Sequence of chain 1.B:
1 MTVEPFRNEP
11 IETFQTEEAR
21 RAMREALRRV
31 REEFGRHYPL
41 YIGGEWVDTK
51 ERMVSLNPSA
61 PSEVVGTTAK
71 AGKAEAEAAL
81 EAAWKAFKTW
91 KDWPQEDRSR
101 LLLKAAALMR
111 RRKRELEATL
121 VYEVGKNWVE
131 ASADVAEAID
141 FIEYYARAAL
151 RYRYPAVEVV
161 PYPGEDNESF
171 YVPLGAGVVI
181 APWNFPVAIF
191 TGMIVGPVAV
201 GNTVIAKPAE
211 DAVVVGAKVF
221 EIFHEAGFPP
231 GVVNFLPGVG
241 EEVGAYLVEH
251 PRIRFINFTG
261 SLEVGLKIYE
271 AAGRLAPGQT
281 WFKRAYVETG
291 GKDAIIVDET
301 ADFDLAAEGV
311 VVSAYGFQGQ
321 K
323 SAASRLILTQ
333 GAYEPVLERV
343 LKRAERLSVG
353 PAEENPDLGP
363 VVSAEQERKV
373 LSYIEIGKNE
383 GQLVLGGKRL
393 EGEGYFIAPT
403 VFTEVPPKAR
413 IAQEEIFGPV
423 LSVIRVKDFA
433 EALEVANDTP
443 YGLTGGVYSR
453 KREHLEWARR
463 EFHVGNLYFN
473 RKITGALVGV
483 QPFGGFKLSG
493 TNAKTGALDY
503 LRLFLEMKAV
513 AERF

Binding-site contacts:
Ligand atom OG contacts residue PHE185 of chain 1.B at 4.2 Å.
Ligand atom OXT contacts residue SER323 of chain 1.B at 2.8 Å (h-bond).
Ligand atom OXT contacts residue LYS321 of chain 1.B at 4.3 Å.
Ligand atom OG contacts residue SER323 of chain 1.B at 3.1 Å (h-bond).
Ligand atom C contacts residue SER323 of chain 1.B at 3.4 Å.
Ligand atom C contacts residue ALA478 of chain 1.B at 3.8 Å (hydrophobic).
Ligand atom O contacts residue ALA478 of chain 1.B at 3.0 Å (h-bond).
Ligand atom CB contacts residue SER323 of chain 1.B at 4.1 Å.
Ligand atom C contacts residue THR476 of chain 1.B at 4.4 Å.
Ligand atom C contacts residue PHE485 of chain 1.B at 4.2 Å (hydrophobic).
Ligand atom CA contacts residue SER323 of chain 1.B at 4.4 Å.
Ligand atom O contacts residue GLY477 of chain 1.B at 3.2 Å (h-bond).
Ligand atom OG contacts residue CSO322 of chain 1.B at 2.7 Å (h-bond).
Ligand atom CB contacts residue PHE485 of chain 1.B at 4.0 Å (hydrophobic).
Ligand atom OXT contacts residue PHE185 of chain 1.B at 4.2 Å.
Ligand atom CA contacts residue PHE485 of chain 1.B at 4.1 Å (hydrophobic).
Ligand atom OXT contacts residue THR476 of chain 1.B at 3.9 Å.
Ligand atom CB contacts residue CSO322 of chain 1.B at 3.2 Å.
Ligand atom OG contacts residue PHE485 of chain 1.B at 3.4 Å.
Ligand atom OXT contacts residue GLY477 of chain 1.B at 2.9 Å (h-bond).
Ligand atom N contacts residue PHE485 of chain 1.B at 3.4 Å.
Ligand atom C contacts residue GLY477 of chain 1.B at 3.4 Å.
Ligand atom N contacts residue ALA478 of chain 1.B at 4.1 Å.
Ligand atom CA contacts residue PHE185 of chain 1.B at 4.3 Å (hydrophobic).
Ligand atom O contacts residue PHE485 of chain 1.B at 3.5 Å.
Ligand atom OXT contacts residue ALA478 of chain 1.B at 4.2 Å.
Ligand atom O contacts residue SER323 of chain 1.B at 3.7 Å.
Ligand atom CB contacts residue PHE185 of chain 1.B at 3.5 Å (hydrophobic).
Ligand atom O contacts residue THR476 of chain 1.B at 4.0 Å.

This small molecule binds to this protein.
Small molecule (SMILES): N[C@@H](CO)C(=O)O